This small molecule binds to this protein.
Small molecule (SMILES): CC(=O)N[C@H]1[C@H](O[C@H]2[C@H](O)[C@@H](NC(C)=O)CO[C@@H]2CO)O[C@H](CO)[C@@H](O)[C@@H]1O

Sequence of chain 25.F:
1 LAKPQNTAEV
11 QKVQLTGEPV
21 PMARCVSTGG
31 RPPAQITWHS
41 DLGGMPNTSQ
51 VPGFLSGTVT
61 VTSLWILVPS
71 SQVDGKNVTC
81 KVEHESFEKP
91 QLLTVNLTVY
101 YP

Binding-site contacts:
Ligand atom C1 contacts residue ASN77 of chain 25.F at 1.5 Å.
Ligand atom O5 contacts residue THR94 of chain 25.F at 3.8 Å.
Ligand atom C7 contacts residue ASN77 of chain 25.F at 2.7 Å.
Ligand atom C2 contacts residue NAG1 of chain 25.L at 4.3 Å.
Ligand atom O6 contacts residue THR94 of chain 25.F at 4.0 Å.
Ligand atom C1 contacts residue NAG1 of chain 25.L at 3.4 Å.
Ligand atom C4 contacts residue ASN77 of chain 25.F at 4.2 Å.
Ligand atom C5 contacts residue ASN77 of chain 25.F at 3.7 Å.
Ligand atom O5 contacts residue NAG1 of chain 25.L at 4.2 Å.
Ligand atom C8 contacts residue ASN77 of chain 25.F at 4.1 Å.
Ligand atom C7 contacts residue NAG1 of chain 25.L at 4.3 Å.
Ligand atom N2 contacts residue ASN77 of chain 25.F at 2.8 Å (h-bond).
Ligand atom O5 contacts residue ASN77 of chain 25.F at 2.4 Å (h-bond).
Ligand atom O7 contacts residue ASN77 of chain 25.F at 2.3 Å (h-bond).
Ligand atom C2 contacts residue ASN77 of chain 25.F at 2.3 Å.
Ligand atom C8 contacts residue NAG1 of chain 25.L at 4.3 Å.
Ligand atom N2 contacts residue NAG1 of chain 25.L at 4.2 Å.
Ligand atom C6 contacts residue THR94 of chain 25.F at 4.0 Å.
Ligand atom C5 contacts residue NAG1 of chain 25.L at 4.5 Å.
Ligand atom C3 contacts residue ASN77 of chain 25.F at 3.7 Å.